Sequence of chain 1.A:
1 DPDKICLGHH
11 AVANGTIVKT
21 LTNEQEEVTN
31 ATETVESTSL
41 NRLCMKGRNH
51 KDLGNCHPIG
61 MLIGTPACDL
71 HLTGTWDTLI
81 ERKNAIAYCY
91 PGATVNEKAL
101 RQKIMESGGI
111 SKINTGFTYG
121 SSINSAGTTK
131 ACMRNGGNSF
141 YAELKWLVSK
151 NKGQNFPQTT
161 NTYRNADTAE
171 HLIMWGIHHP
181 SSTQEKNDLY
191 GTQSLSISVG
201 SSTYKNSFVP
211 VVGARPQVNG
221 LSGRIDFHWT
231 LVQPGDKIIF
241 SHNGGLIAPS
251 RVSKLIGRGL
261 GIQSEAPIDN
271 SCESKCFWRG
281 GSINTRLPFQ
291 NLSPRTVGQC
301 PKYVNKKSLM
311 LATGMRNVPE

This protein binds this small molecule.
Small molecule (SMILES): CC(=O)N[C@@H]1[C@@H](O)[C@H](O[C@@H]2O[C@H](CO)[C@H](O)[C@H](O[C@]3(C(=O)O)C[C@H](O)[C@@H](NC(C)=O)[C@H]([C@H](O)[C@H](O)CO)O3)[C@H]2O)[C@@H](CO)O[C@H]1O

Binding-site contacts:
Ligand atom C1 contacts residue LYS130 of chain 1.A at 3.8 Å.
Ligand atom C5 contacts residue THR128 of chain 1.A at 3.7 Å.
Ligand atom C11 contacts residue TRP146 of chain 1.A at 3.6 Å (hydrophobic).
Ligand atom O6 contacts residue LYS130 of chain 1.A at 3.2 Å.
Ligand atom O1A contacts residue LYS130 of chain 1.A at 2.9 Å (salt-bridge).
Ligand atom O1 contacts residue GLN217 of chain 1.A at 2.7 Å (h-bond).
Ligand atom O6 contacts residue LEU221 of chain 1.A at 3.4 Å.
Ligand atom C5 contacts residue GLY220 of chain 1.A at 3.5 Å.
Ligand atom O1B contacts residue THR129 of chain 1.A at 2.7 Å (h-bond).
Ligand atom O9 contacts residue HIS178 of chain 1.A at 3.1 Å (h-bond).
Ligand atom O8 contacts residue LEU221 of chain 1.A at 3.6 Å.
Ligand atom C7 contacts residue TRP146 of chain 1.A at 3.8 Å (hydrophobic).
Ligand atom C9 contacts residue HIS178 of chain 1.A at 3.2 Å.
Ligand atom C9 contacts residue TYR90 of chain 1.A at 3.3 Å (hydrophobic).
Ligand atom O9 contacts residue GLY223 of chain 1.A at 3.8 Å.
Ligand atom C6 contacts residue GLU185 of chain 1.A at 3.4 Å.
Ligand atom O7 contacts residue GLN217 of chain 1.A at 3.5 Å.
Ligand atom C6 contacts residue GLY220 of chain 1.A at 3.5 Å.
Ligand atom O8 contacts residue TRP146 of chain 1.A at 3.6 Å.
Ligand atom O5 contacts residue SER222 of chain 1.A at 3.5 Å.
Ligand atom C6 contacts residue SER181 of chain 1.A at 3.5 Å.
Ligand atom C4 contacts residue THR128 of chain 1.A at 3.3 Å.
Ligand atom O1A contacts residue THR129 of chain 1.A at 3.5 Å.
Ligand atom C4 contacts residue GLY220 of chain 1.A at 3.7 Å.
Ligand atom O6 contacts residue SER222 of chain 1.A at 2.8 Å (h-bond).
Ligand atom O4 contacts residue THR128 of chain 1.A at 3.5 Å (h-bond).
Ligand atom C11 contacts residue GLY127 of chain 1.A at 3.6 Å.
Ligand atom O5 contacts residue GLY220 of chain 1.A at 3.3 Å (h-bond).
Ligand atom O1B contacts residue LEU221 of chain 1.A at 3.6 Å.
Ligand atom O1A contacts residue ASN138 of chain 1.A at 3.7 Å.
Ligand atom O8 contacts residue TYR90 of chain 1.A at 2.8 Å (h-bond).
Ligand atom O1 contacts residue SER222 of chain 1.A at 3.0 Å (h-bond).
Ligand atom C8 contacts residue TYR90 of chain 1.A at 3.6 Å (hydrophobic).
Ligand atom O9 contacts residue TYR90 of chain 1.A at 2.9 Å (h-bond).
Ligand atom C9 contacts residue GLU185 of chain 1.A at 3.2 Å.
Ligand atom O6 contacts residue GLY223 of chain 1.A at 3.4 Å (h-bond).
Ligand atom N5 contacts residue THR128 of chain 1.A at 3.0 Å (h-bond).
Ligand atom O10 contacts residue LEU189 of chain 1.A at 3.2 Å.
Ligand atom O9 contacts residue GLU185 of chain 1.A at 2.8 Å (salt-bridge).
Ligand atom C1 contacts residue THR129 of chain 1.A at 3.5 Å.